Binding-site contacts:
Ligand atom C2 contacts residue MET185 of chain 1.A at 3.8 Å (hydrophobic).
Ligand atom C1 contacts residue PRO25 of chain 1.A at 4.0 Å (hydrophobic).
Ligand atom C1 contacts residue LEU20 of chain 1.A at 4.0 Å (hydrophobic).
Ligand atom O17 contacts residue PRO329 of chain 1.A at 3.8 Å.
Ligand atom C4 contacts residue LEU75 of chain 1.A at 4.4 Å (hydrophobic).
Ligand atom C12 contacts residue THR436 of chain 1.A at 4.3 Å.
Ligand atom C19 contacts residue LEU29 of chain 1.A at 3.9 Å (hydrophobic).
Ligand atom C19 contacts residue LEU20 of chain 1.A at 3.7 Å (hydrophobic).
Ligand atom C7 contacts residue LEU75 of chain 1.A at 4.3 Å (hydrophobic).
Ligand atom C10 contacts residue LEU20 of chain 1.A at 4.3 Å (hydrophobic).
Ligand atom C19 contacts residue PRO25 of chain 1.A at 4.3 Å (hydrophobic).
Ligand atom C18 contacts residue TRP51 of chain 1.A at 4.5 Å (hydrophobic).
Ligand atom C4 contacts residue TRP47 of chain 1.A at 4.1 Å (hydrophobic).
Ligand atom C19 contacts residue TRP51 of chain 1.A at 4.3 Å (hydrophobic).
Ligand atom C12 contacts residue VAL26 of chain 1.A at 4.1 Å (hydrophobic).
Ligand atom C16 contacts residue ALA330 of chain 1.A at 4.3 Å (hydrophobic).
Ligand atom C6 contacts residue TRP47 of chain 1.A at 4.4 Å (hydrophobic).
Ligand atom C15 contacts residue MET354 of chain 1.A at 3.9 Å (hydrophobic).
Ligand atom C5 contacts residue LEU20 of chain 1.A at 4.5 Å (hydrophobic).
Ligand atom O17 contacts residue LEU437 of chain 1.A at 2.8 Å (h-bond).
Ligand atom C3 contacts residue LEU188 of chain 1.A at 4.1 Å (hydrophobic).
Ligand atom C14 contacts residue LEU75 of chain 1.A at 4.4 Å (hydrophobic).
Ligand atom C15 contacts residue ILE72 of chain 1.A at 3.8 Å (hydrophobic).
Ligand atom C18 contacts residue VAL26 of chain 1.A at 3.7 Å (hydrophobic).
Ligand atom C15 contacts residue LEU75 of chain 1.A at 4.3 Å (hydrophobic).
Ligand atom C18 contacts residue ALA330 of chain 1.A at 3.7 Å (hydrophobic).
Ligand atom C11 contacts residue VAL26 of chain 1.A at 4.2 Å (hydrophobic).
Ligand atom O3 contacts residue LEU188 of chain 1.A at 3.0 Å.
Ligand atom C17 contacts residue LEU437 of chain 1.A at 3.8 Å (hydrophobic).
Ligand atom C7 contacts residue ILE72 of chain 1.A at 4.1 Å (hydrophobic).
Ligand atom C11 contacts residue PRO25 of chain 1.A at 4.2 Å (hydrophobic).
Ligand atom C16 contacts residue LEU75 of chain 1.A at 4.5 Å (hydrophobic).
Ligand atom C16 contacts residue TES1 of chain 1.F at 3.8 Å.

A small-molecule ligand and the protein it binds are described below.
Small molecule (SMILES): C[C@]12CC[C@H]3[C@@H](CCC4=CC(=O)CC[C@@]43C)[C@@H]1CC[C@@H]2O

Sequence of chain 1.A:
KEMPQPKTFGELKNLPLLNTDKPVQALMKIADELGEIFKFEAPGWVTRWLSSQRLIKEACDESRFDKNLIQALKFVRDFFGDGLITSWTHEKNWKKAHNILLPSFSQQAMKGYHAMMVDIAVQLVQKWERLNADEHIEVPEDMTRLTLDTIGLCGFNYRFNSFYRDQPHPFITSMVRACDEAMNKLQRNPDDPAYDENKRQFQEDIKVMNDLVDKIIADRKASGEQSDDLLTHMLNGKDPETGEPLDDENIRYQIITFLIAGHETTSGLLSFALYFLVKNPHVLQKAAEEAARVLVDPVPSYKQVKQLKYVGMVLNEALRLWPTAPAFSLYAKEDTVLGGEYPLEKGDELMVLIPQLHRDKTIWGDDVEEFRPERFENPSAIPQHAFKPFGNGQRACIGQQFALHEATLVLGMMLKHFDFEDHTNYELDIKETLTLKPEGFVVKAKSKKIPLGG